Sequence of chain 2.A:
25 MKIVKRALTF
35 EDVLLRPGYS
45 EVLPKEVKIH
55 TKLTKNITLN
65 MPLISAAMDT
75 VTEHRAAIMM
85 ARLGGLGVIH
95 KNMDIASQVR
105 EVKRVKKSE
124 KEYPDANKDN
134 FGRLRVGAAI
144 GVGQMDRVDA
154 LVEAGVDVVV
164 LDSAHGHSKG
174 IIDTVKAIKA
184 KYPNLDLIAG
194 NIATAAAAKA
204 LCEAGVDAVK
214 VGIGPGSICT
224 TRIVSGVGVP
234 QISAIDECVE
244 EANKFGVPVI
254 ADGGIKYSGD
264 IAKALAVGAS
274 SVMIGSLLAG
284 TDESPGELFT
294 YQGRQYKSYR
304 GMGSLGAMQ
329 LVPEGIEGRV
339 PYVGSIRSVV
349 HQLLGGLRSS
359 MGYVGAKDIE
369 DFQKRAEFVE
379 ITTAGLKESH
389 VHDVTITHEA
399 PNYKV

Sequence of chain 1.B:
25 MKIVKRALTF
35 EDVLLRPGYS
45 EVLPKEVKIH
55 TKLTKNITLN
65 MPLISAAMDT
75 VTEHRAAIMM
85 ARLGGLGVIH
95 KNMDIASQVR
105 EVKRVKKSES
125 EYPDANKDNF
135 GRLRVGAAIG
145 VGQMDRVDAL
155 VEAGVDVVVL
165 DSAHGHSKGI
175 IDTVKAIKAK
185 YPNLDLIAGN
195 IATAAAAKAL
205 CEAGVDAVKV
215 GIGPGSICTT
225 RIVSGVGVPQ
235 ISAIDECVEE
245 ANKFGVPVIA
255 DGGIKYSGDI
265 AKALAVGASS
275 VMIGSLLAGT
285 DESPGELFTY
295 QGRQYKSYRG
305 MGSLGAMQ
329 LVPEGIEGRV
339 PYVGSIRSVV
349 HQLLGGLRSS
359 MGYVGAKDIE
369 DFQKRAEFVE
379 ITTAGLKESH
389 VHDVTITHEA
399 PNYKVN

Binding-site contacts:
Ligand atom C4 contacts residue GLU332 of chain 1.B at 3.6 Å.
Ligand atom C41 contacts residue GLU332 of chain 1.B at 3.6 Å.
Ligand atom C41 contacts residue IMP1 of chain 1.N at 3.5 Å.
Ligand atom C40 contacts residue ACY1 of chain 1.S at 3.4 Å.
Ligand atom N3 contacts residue MET305 of chain 1.B at 3.8 Å.
Ligand atom N42 contacts residue GLU332 of chain 1.B at 3.6 Å.
Ligand atom C6 contacts residue GLY306 of chain 1.B at 3.7 Å.
Ligand atom C25 contacts residue HIS168 of chain 1.B at 3.9 Å.
Ligand atom C1 contacts residue LEU329 of chain 1.B at 3.6 Å (hydrophobic).
Ligand atom C3 contacts residue MET311 of chain 1.B at 3.7 Å (hydrophobic).
Ligand atom N42 contacts residue ALA167 of chain 1.B at 3.4 Å.
Ligand atom C39 contacts residue IMP1 of chain 1.N at 3.5 Å.
Ligand atom N3 contacts residue EDO1 of chain 1.V at 3.7 Å.
Ligand atom N4 contacts residue ALA167 of chain 1.B at 3.6 Å.
Ligand atom N4 contacts residue GLU332 of chain 1.B at 2.7 Å (salt-bridge).
Ligand atom O contacts residue LEU329 of chain 1.B at 3.8 Å.
Ligand atom C2 contacts residue SER357 of chain 2.A at 3.5 Å.
Ligand atom C41 contacts residue THR224 of chain 1.B at 3.5 Å.
Ligand atom C12 contacts residue ALA167 of chain 1.B at 3.9 Å (hydrophobic).
Ligand atom C9 contacts residue MET311 of chain 1.B at 3.6 Å (hydrophobic).
Ligand atom O contacts residue ALA167 of chain 1.B at 3.5 Å.
Ligand atom C5 contacts residue SER357 of chain 2.A at 3.7 Å.
Ligand atom C17 contacts residue GLU332 of chain 1.B at 3.4 Å.
Ligand atom C13 contacts residue ALA167 of chain 1.B at 3.5 Å (hydrophobic).
Ligand atom C10 contacts residue MET311 of chain 1.B at 3.3 Å (hydrophobic).
Ligand atom C2 contacts residue GLU332 of chain 1.B at 3.7 Å.
Ligand atom C40 contacts residue IMP1 of chain 1.N at 3.1 Å.
Ligand atom C11 contacts residue MET311 of chain 1.B at 3.7 Å (hydrophobic).
Ligand atom C1 contacts residue MET311 of chain 1.B at 3.3 Å (hydrophobic).
Ligand atom C2 contacts residue TYR361 of chain 2.A at 3.4 Å (hydrophobic).
Ligand atom C14 contacts residue MET311 of chain 1.B at 3.5 Å (hydrophobic).
Ligand atom C25 contacts residue GLY360 of chain 2.A at 3.5 Å.
Ligand atom N1 contacts residue MET311 of chain 1.B at 3.8 Å.
Ligand atom C4 contacts residue ALA167 of chain 1.B at 3.8 Å (hydrophobic).
Ligand atom O contacts residue EDO1 of chain 1.V at 3.2 Å.
Ligand atom C41 contacts residue ALA167 of chain 1.B at 3.5 Å (hydrophobic).
Ligand atom C39 contacts residue ACY1 of chain 1.S at 3.1 Å.
Ligand atom C26 contacts residue VAL46 of chain 2.A at 3.8 Å (hydrophobic).
Ligand atom N3 contacts residue GLY306 of chain 1.B at 3.5 Å.
Ligand atom C13 contacts residue GLU332 of chain 1.B at 3.5 Å.

The small molecule below binds the protein below.
Small molecule (SMILES): O=C(Cn1c(-c2ccccn2)nc2ccccc21)Nc1ccc2ccccc2c1